Binding-site contacts:
Ligand atom C15 contacts residue LEU44 of chain 1.B at 3.9 Å (hydrophobic).
Ligand atom C01 contacts residue THR45 of chain 1.B at 3.9 Å.
Ligand atom C13 contacts residue LEU85 of chain 1.B at 3.5 Å (hydrophobic).
Ligand atom F02 contacts residue HIS222 of chain 1.B at 3.4 Å.
Ligand atom O01 contacts residue GLU51 of chain 1.B at 2.7 Å (salt-bridge).
Ligand atom F01 contacts residue MET119 of chain 1.B at 3.3 Å.
Ligand atom C11 contacts residue PHE102 of chain 1.B at 4.1 Å (hydrophobic).
Ligand atom C06 contacts residue MET119 of chain 1.B at 3.3 Å (hydrophobic).
Ligand atom C16 contacts residue PHE102 of chain 1.B at 4.0 Å (hydrophobic).
Ligand atom C16 contacts residue ALA48 of chain 1.B at 4.0 Å (hydrophobic).
Ligand atom C15 contacts residue PHE102 of chain 1.B at 4.0 Å (hydrophobic).
Ligand atom O02 contacts residue ALA48 of chain 1.B at 3.6 Å.
Ligand atom C06 contacts residue ILE122 of chain 1.B at 3.6 Å (hydrophobic).
Ligand atom C05 contacts residue MET119 of chain 1.B at 3.5 Å (hydrophobic).
Ligand atom O02 contacts residue THR45 of chain 1.B at 4.0 Å.
Ligand atom C14 contacts residue GLU51 of chain 1.B at 3.5 Å.
Ligand atom C04 contacts residue MET119 of chain 1.B at 3.9 Å (hydrophobic).
Ligand atom F02 contacts residue LEU223 of chain 1.B at 3.5 Å.
Ligand atom F01 contacts residue HIS222 of chain 1.B at 3.8 Å.
Ligand atom F03 contacts residue GLY219 of chain 1.B at 3.3 Å.
Ligand atom C16 contacts residue LEU44 of chain 1.B at 3.7 Å (hydrophobic).
Ligand atom C07 contacts residue ILE122 of chain 1.B at 3.9 Å (hydrophobic).
Ligand atom F02 contacts residue MET119 of chain 1.B at 2.8 Å.
Ligand atom C08 contacts residue PHE102 of chain 1.B at 3.7 Å (hydrophobic).
Ligand atom O01 contacts residue ARG92 of chain 1.B at 3.1 Å (salt-bridge).
Ligand atom O01 contacts residue LEU85 of chain 1.B at 4.0 Å.
Ligand atom C15 contacts residue GLU51 of chain 1.B at 3.5 Å.
Ligand atom F03 contacts residue LEU223 of chain 1.B at 3.2 Å.
Ligand atom F02 contacts residue MET41 of chain 1.B at 3.8 Å.
Ligand atom N01 contacts residue LEU82 of chain 1.B at 3.9 Å.
Ligand atom O02 contacts residue LEU44 of chain 1.B at 2.6 Å (h-bond).
Ligand atom N02 contacts residue LEU223 of chain 1.B at 4.0 Å.
Ligand atom F01 contacts residue ILE122 of chain 1.B at 2.8 Å.
Ligand atom F01 contacts residue GLY219 of chain 1.B at 3.7 Å.
Ligand atom C01 contacts residue ALA48 of chain 1.B at 3.7 Å (hydrophobic).
Ligand atom C05 contacts residue ILE122 of chain 1.B at 4.0 Å (hydrophobic).
Ligand atom C07 contacts residue MET119 of chain 1.B at 4.0 Å (hydrophobic).
Ligand atom C02 contacts residue ALA48 of chain 1.B at 3.9 Å (hydrophobic).
Ligand atom C07 contacts residue LEU126 of chain 1.B at 3.6 Å (hydrophobic).
Ligand atom C02 contacts residue LEU82 of chain 1.B at 3.9 Å (hydrophobic).

A small-molecule ligand and the protein it binds are described below.
Small molecule (SMILES): CCn1nc2c(C(F)(F)F)cccc2c1-c1ccc(O)cc1O

Sequence of chain 1.B:
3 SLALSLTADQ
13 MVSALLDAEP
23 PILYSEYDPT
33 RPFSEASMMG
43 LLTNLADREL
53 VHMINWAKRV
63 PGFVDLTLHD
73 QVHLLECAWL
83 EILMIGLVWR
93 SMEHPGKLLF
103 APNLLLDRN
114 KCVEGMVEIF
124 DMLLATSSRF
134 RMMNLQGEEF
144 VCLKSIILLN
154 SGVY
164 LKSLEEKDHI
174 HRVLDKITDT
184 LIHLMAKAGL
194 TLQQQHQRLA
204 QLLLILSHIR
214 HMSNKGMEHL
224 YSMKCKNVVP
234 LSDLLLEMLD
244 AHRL